Sequence of chain 1.D:
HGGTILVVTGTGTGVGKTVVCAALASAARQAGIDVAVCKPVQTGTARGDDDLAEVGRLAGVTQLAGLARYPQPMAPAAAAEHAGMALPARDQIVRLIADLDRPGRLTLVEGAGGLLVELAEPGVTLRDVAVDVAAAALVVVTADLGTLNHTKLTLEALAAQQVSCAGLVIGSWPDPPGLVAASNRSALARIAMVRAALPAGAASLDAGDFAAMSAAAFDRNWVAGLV

A small-molecule ligand and the protein it binds are described below.
Small molecule (SMILES): O=C(O)C[C@H]1CCC[C@@H]1C(=O)c1ccc(C(=O)O)cc1

Binding-site contacts:
Ligand atom O20 contacts residue GLY151 of chain 1.C at 2.6 Å (h-bond).
Ligand atom C05 contacts residue L1V1 of chain 1.N at 0.4 Å.
Ligand atom O19 contacts residue ASN154 of chain 1.C at 3.0 Å (h-bond).
Ligand atom C12 contacts residue L1V1 of chain 1.N at 0.5 Å.
Ligand atom C06 contacts residue GLY118 of chain 1.D at 3.5 Å.
Ligand atom C11 contacts residue L1V1 of chain 1.N at 0.8 Å.
Ligand atom C03 contacts residue LEU150 of chain 1.C at 3.4 Å (hydrophobic).
Ligand atom O16 contacts residue L1V1 of chain 1.N at 0.6 Å (h-bond).
Ligand atom O19 contacts residue LEU153 of chain 1.C at 3.4 Å.
Ligand atom O17 contacts residue GLY118 of chain 1.D at 3.1 Å (h-bond).
Ligand atom O15 contacts residue THR18 of chain 1.D at 2.5 Å (h-bond).
Ligand atom C04 contacts residue L1V1 of chain 1.N at 0.4 Å.
Ligand atom O20 contacts residue THR152 of chain 1.C at 3.4 Å (h-bond).
Ligand atom O20 contacts residue LEU153 of chain 1.C at 3.5 Å (h-bond).
Ligand atom O15 contacts residue LYS22 of chain 1.D at 3.5 Å (salt-bridge).
Ligand atom C03 contacts residue L1V1 of chain 1.N at 0.2 Å.
Ligand atom C09 contacts residue L1V1 of chain 1.N at 0.5 Å.
Ligand atom C06 contacts residue L1V1 of chain 1.N at 0.3 Å.
Ligand atom O15 contacts residue L1V1 of chain 1.N at 0.7 Å (h-bond).
Ligand atom O15 contacts residue GLY118 of chain 1.D at 3.4 Å (h-bond).
Ligand atom C09 contacts residue GLY118 of chain 1.D at 3.3 Å.
Ligand atom C07 contacts residue L1V1 of chain 1.N at 0.5 Å.
Ligand atom C09 contacts residue SO41 of chain 1.P at 3.2 Å.
Ligand atom O17 contacts residue L1V1 of chain 1.N at 1.2 Å (h-bond).
Ligand atom O20 contacts residue L1V1 of chain 1.N at 0.1 Å (h-bond).
Ligand atom C09 contacts residue LYS22 of chain 1.D at 3.5 Å.
Ligand atom O17 contacts residue LYS22 of chain 1.D at 2.8 Å (salt-bridge).
Ligand atom C01 contacts residue L1V1 of chain 1.N at 0.1 Å.
Ligand atom C18 contacts residue GLY151 of chain 1.C at 3.3 Å.
Ligand atom C02 contacts residue L1V1 of chain 1.N at 0.1 Å.
Ligand atom C08 contacts residue L1V1 of chain 1.N at 0.5 Å.
Ligand atom O19 contacts residue L1V1 of chain 1.N at 0.1 Å (h-bond).
Ligand atom O15 contacts residue SO41 of chain 1.P at 3.3 Å (h-bond).
Ligand atom O16 contacts residue ALA117 of chain 1.D at 3.0 Å.
Ligand atom C18 contacts residue L1V1 of chain 1.N at 0.1 Å.
Ligand atom O17 contacts residue SO41 of chain 1.P at 3.1 Å (h-bond).
Ligand atom C10 contacts residue L1V1 of chain 1.N at 1.0 Å.
Ligand atom C13 contacts residue L1V1 of chain 1.N at 0.4 Å.
Ligand atom C14 contacts residue L1V1 of chain 1.N at 0.6 Å.
Ligand atom C01 contacts residue VAL122 of chain 1.D at 3.4 Å (hydrophobic).

Sequence of chain 1.C:
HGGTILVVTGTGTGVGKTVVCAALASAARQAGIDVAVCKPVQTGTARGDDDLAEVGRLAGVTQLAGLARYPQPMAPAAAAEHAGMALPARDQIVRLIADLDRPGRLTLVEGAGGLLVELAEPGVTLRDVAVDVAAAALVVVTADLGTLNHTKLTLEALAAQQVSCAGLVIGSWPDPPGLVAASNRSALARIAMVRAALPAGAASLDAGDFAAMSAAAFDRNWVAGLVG